Sequence of chain 2.A:
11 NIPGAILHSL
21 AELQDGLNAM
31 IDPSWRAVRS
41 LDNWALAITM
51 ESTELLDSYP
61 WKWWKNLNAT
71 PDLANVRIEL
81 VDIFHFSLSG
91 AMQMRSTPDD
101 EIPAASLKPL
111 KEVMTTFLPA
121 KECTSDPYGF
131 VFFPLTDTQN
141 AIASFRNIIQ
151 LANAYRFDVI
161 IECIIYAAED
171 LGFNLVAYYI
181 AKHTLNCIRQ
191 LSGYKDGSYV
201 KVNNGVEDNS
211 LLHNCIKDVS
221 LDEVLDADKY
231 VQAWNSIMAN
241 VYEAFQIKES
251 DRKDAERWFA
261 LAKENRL

A small-molecule ligand and the protein it binds are described below.
Small molecule (SMILES): O=c1ccn([C@H]2C[C@H](O)[C@@H](CO[P](=O)(O)N[P](=O)(O)OP(=O)(O)O)O2)c(=O)[nH]1

Binding-site contacts:
Ligand atom PB contacts residue CA1 of chain 1.D at 3.4 Å.
Ligand atom O4 contacts residue TRP63 of chain 2.A at 2.9 Å (h-bond).
Ligand atom O2G contacts residue LYS201 of chain 1.A at 3.2 Å.
Ligand atom O2A contacts residue GLU51 of chain 1.A at 3.3 Å (salt-bridge).
Ligand atom O2A contacts residue LYS62 of chain 2.A at 3.2 Å (salt-bridge).
Ligand atom O2 contacts residue LEU27 of chain 1.A at 3.3 Å.
Ligand atom O1G contacts residue CA1 of chain 1.C at 2.4 Å.
Ligand atom PB contacts residue CA1 of chain 1.C at 3.5 Å.
Ligand atom O3B contacts residue LYS201 of chain 1.A at 3.2 Å.
Ligand atom C2' contacts residue HIS85 of chain 1.A at 3.5 Å.
Ligand atom O3' contacts residue ASN186 of chain 1.A at 3.1 Å (h-bond).
Ligand atom PG contacts residue LYS201 of chain 1.A at 3.5 Å.
Ligand atom N3A contacts residue ARG189 of chain 1.A at 3.4 Å (salt-bridge).
Ligand atom O1B contacts residue CA1 of chain 1.C at 2.5 Å.
Ligand atom N3 contacts residue ASN28 of chain 1.A at 2.8 Å (h-bond).
Ligand atom O1G contacts residue GLU54 of chain 1.A at 3.1 Å (salt-bridge).
Ligand atom O2B contacts residue LYS182 of chain 1.A at 2.6 Å (salt-bridge).
Ligand atom PA contacts residue CA1 of chain 1.C at 3.5 Å.
Ligand atom C4 contacts residue ILE31 of chain 1.A at 3.3 Å (hydrophobic).
Ligand atom O3G contacts residue LYS201 of chain 1.A at 3.5 Å.
Ligand atom O1B contacts residue GLU54 of chain 1.A at 3.0 Å (salt-bridge).
Ligand atom O2B contacts residue ARG189 of chain 1.A at 2.9 Å (salt-bridge).
Ligand atom PA contacts residue LYS62 of chain 2.A at 3.5 Å.
Ligand atom C4' contacts residue ASN186 of chain 1.A at 3.4 Å.
Ligand atom C5 contacts residue TRP64 of chain 2.A at 3.4 Å (hydrophobic).
Ligand atom O2 contacts residue GLN24 of chain 1.A at 2.8 Å (h-bond).
Ligand atom O1A contacts residue TYR194 of chain 1.A at 2.9 Å (h-bond).
Ligand atom N3A contacts residue TYR194 of chain 1.A at 3.3 Å (h-bond).
Ligand atom O4 contacts residue ILE31 of chain 1.A at 3.4 Å.
Ligand atom O1A contacts residue LYS62 of chain 2.A at 3.0 Å (salt-bridge).
Ligand atom O4 contacts residue TRP44 of chain 1.A at 3.5 Å.
Ligand atom C6 contacts residue TRP64 of chain 2.A at 3.5 Å (hydrophobic).
Ligand atom O1B contacts residue CA1 of chain 1.D at 2.1 Å.
Ligand atom O5' contacts residue TRP64 of chain 2.A at 3.3 Å (h-bond).
Ligand atom C5 contacts residue ILE31 of chain 1.A at 3.5 Å (hydrophobic).
Ligand atom O1B contacts residue GLU51 of chain 1.A at 3.1 Å (salt-bridge).
Ligand atom O2A contacts residue CA1 of chain 1.C at 2.2 Å.
Ligand atom O1A contacts residue TRP64 of chain 2.A at 2.8 Å (h-bond).
Ligand atom O3' contacts residue ASP82 of chain 1.A at 2.7 Å (salt-bridge).
Ligand atom O1B contacts residue ASP82 of chain 1.A at 3.3 Å (salt-bridge).

Sequence of chain 1.A:
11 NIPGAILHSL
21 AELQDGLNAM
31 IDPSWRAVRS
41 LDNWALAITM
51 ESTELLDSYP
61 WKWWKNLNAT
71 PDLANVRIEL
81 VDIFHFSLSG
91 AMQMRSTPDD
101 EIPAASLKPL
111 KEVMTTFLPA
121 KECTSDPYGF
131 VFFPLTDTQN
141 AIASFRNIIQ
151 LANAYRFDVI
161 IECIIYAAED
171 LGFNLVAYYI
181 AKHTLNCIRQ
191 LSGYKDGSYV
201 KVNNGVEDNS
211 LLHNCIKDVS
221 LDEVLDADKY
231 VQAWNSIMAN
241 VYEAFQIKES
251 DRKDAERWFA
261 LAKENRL